Sequence of chain 1.B:
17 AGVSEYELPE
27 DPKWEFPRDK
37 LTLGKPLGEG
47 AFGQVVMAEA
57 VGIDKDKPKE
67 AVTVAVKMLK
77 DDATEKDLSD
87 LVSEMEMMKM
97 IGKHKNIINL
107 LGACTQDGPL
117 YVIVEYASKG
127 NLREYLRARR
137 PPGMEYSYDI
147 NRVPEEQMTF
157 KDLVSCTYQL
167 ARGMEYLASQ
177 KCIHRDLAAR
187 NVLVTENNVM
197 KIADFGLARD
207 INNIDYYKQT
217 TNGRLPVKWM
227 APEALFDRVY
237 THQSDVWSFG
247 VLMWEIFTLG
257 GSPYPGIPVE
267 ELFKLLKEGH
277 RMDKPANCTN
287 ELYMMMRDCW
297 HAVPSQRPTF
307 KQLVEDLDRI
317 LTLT

Binding-site contacts:
Ligand atom N6 contacts residue GLU121 of chain 1.B at 2.8 Å (salt-bridge).
Ligand atom O2G contacts residue ALA47 of chain 1.B at 3.4 Å.
Ligand atom C2 contacts residue TYR122 of chain 1.B at 3.6 Å (hydrophobic).
Ligand atom PG contacts residue ALA47 of chain 1.B at 3.5 Å.
Ligand atom O1G contacts residue ASP200 of chain 1.B at 2.6 Å (salt-bridge).
Ligand atom N6 contacts residue LEU189 of chain 1.B at 3.6 Å.
Ligand atom O1G contacts residue ASN187 of chain 1.B at 3.5 Å (h-bond).
Ligand atom C3B contacts residue ALA47 of chain 1.B at 3.1 Å (hydrophobic).
Ligand atom N6 contacts residue ALA71 of chain 1.B at 3.3 Å.
Ligand atom O1A contacts residue GLU45 of chain 1.B at 2.3 Å (salt-bridge).
Ligand atom O1A contacts residue GLY46 of chain 1.B at 2.6 Å (h-bond).
Ligand atom O1A contacts residue GLY44 of chain 1.B at 2.9 Å.
Ligand atom PA contacts residue GLY44 of chain 1.B at 3.8 Å.
Ligand atom N1 contacts residue ALA123 of chain 1.B at 3.0 Å (h-bond).
Ligand atom C6 contacts residue ALA71 of chain 1.B at 3.6 Å (hydrophobic).
Ligand atom O1B contacts residue GLY46 of chain 1.B at 3.1 Å.
Ligand atom C2 contacts residue ALA123 of chain 1.B at 3.1 Å (hydrophobic).
Ligand atom O1B contacts residue ALA47 of chain 1.B at 3.8 Å.
Ligand atom O4' contacts residue LEU43 of chain 1.B at 3.3 Å (h-bond).
Ligand atom PG contacts residue ASP200 of chain 1.B at 3.4 Å.
Ligand atom PA contacts residue GLY46 of chain 1.B at 3.9 Å.
Ligand atom C5 contacts residue LEU189 of chain 1.B at 3.5 Å (hydrophobic).
Ligand atom C4 contacts residue LEU189 of chain 1.B at 3.7 Å (hydrophobic).
Ligand atom O5' contacts residue GLY44 of chain 1.B at 3.2 Å.
Ligand atom O3' contacts residue ASN127 of chain 1.B at 3.2 Å (h-bond).
Ligand atom C3B contacts residue GLY46 of chain 1.B at 3.7 Å.
Ligand atom O3G contacts residue ALA47 of chain 1.B at 3.4 Å.
Ligand atom N3 contacts residue ALA123 of chain 1.B at 3.9 Å.
Ligand atom N7 contacts residue LEU189 of chain 1.B at 3.7 Å.
Ligand atom O5' contacts residue GLU45 of chain 1.B at 3.9 Å.
Ligand atom C6 contacts residue GLU121 of chain 1.B at 3.8 Å.
Ligand atom O4' contacts residue GLY44 of chain 1.B at 3.8 Å.
Ligand atom O2' contacts residue ASN127 of chain 1.B at 3.3 Å (h-bond).
Ligand atom PA contacts residue GLU45 of chain 1.B at 3.6 Å.
Ligand atom N6 contacts residue VAL120 of chain 1.B at 3.6 Å.
Ligand atom O2G contacts residue ASP200 of chain 1.B at 3.1 Å (salt-bridge).
Ligand atom O3A contacts residue GLY46 of chain 1.B at 3.9 Å.
Ligand atom N1 contacts residue TYR122 of chain 1.B at 3.7 Å.
Ligand atom C6 contacts residue LEU189 of chain 1.B at 3.5 Å (hydrophobic).
Ligand atom PB contacts residue GLY46 of chain 1.B at 3.8 Å.

A protein and the small-molecule ligand that binds it are described below.
Small molecule (SMILES): Nc1ncnc2c1ncn2[C@@H]1O[C@H](CO[P](=O)(O)O[P](=O)(O)CP(=O)(O)O)[C@@H](O)[C@H]1O